Binding-site contacts:
Ligand atom C1 contacts residue ALA19 of chain 1.E at 4.3 Å (hydrophobic).
Ligand atom O5 contacts residue ALA19 of chain 1.E at 3.5 Å.
Ligand atom C6 contacts residue ALA19 of chain 1.E at 4.0 Å (hydrophobic).
Ligand atom N2 contacts residue SER22 of chain 1.E at 4.5 Å.
Ligand atom N2 contacts residue ASN20 of chain 1.E at 3.0 Å (h-bond).
Ligand atom C2 contacts residue ASN20 of chain 1.E at 2.5 Å.
Ligand atom C5 contacts residue ASN20 of chain 1.E at 3.6 Å.
Ligand atom C1 contacts residue TRP23 of chain 1.E at 3.8 Å (hydrophobic).
Ligand atom C3 contacts residue ASN20 of chain 1.E at 3.8 Å.
Ligand atom O5 contacts residue ASN20 of chain 1.E at 2.3 Å (h-bond).
Ligand atom C7 contacts residue ASN20 of chain 1.E at 3.4 Å.
Ligand atom O7 contacts residue ASN20 of chain 1.E at 3.3 Å (h-bond).
Ligand atom C8 contacts residue SER22 of chain 1.E at 4.4 Å.
Ligand atom C4 contacts residue ASN20 of chain 1.E at 4.2 Å.
Ligand atom C5 contacts residue ALA19 of chain 1.E at 4.3 Å (hydrophobic).
Ligand atom C5 contacts residue TRP23 of chain 1.E at 4.0 Å (hydrophobic).
Ligand atom C1 contacts residue ASN20 of chain 1.E at 1.4 Å.
Ligand atom C6 contacts residue TRP23 of chain 1.E at 4.2 Å (hydrophobic).
Ligand atom O7 contacts residue TRP23 of chain 1.E at 4.3 Å.
Ligand atom O6 contacts residue ALA19 of chain 1.E at 4.0 Å.
Ligand atom C7 contacts residue TRP23 of chain 1.E at 4.3 Å (hydrophobic).
Ligand atom C8 contacts residue TRP23 of chain 1.E at 3.6 Å (hydrophobic).
Ligand atom O5 contacts residue TRP23 of chain 1.E at 4.0 Å.

The small molecule below binds the protein below.
Small molecule (SMILES): CC(=O)N[C@H]1[C@H](O[C@H]2[C@H](O)[C@@H](NC(C)=O)CO[C@@H]2CO)O[C@H](CO)[C@@H](O)[C@@H]1O

Sequence of chain 1.E:
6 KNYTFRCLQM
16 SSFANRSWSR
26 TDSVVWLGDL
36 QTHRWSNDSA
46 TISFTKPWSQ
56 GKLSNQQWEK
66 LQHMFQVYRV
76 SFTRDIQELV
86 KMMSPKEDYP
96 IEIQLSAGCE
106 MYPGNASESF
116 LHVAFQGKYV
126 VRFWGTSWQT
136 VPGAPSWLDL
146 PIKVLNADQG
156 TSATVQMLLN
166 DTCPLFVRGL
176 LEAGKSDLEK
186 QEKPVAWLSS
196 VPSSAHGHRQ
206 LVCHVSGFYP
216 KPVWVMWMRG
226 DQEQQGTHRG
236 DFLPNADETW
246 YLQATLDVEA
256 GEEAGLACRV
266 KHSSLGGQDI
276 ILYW